Binding-site contacts:
Ligand atom O7 contacts residue ASN57 of chain 1.A at 3.4 Å (h-bond).
Ligand atom O5 contacts residue TYR88 of chain 1.A at 3.5 Å (h-bond).
Ligand atom C5 contacts residue TYR88 of chain 1.A at 4.4 Å (hydrophobic).
Ligand atom C8 contacts residue GLU56 of chain 1.A at 3.7 Å.
Ligand atom C5 contacts residue ASN57 of chain 1.A at 3.6 Å.
Ligand atom C1 contacts residue TYR88 of chain 1.A at 4.5 Å (hydrophobic).
Ligand atom N2 contacts residue ASN57 of chain 1.A at 3.0 Å (h-bond).
Ligand atom C1 contacts residue ASN57 of chain 1.A at 1.4 Å.
Ligand atom C4 contacts residue ASN57 of chain 1.A at 4.2 Å.
Ligand atom C3 contacts residue ASN57 of chain 1.A at 3.8 Å.
Ligand atom C6 contacts residue TYR88 of chain 1.A at 4.1 Å (hydrophobic).
Ligand atom C7 contacts residue ASN57 of chain 1.A at 3.4 Å.
Ligand atom C2 contacts residue ASN57 of chain 1.A at 2.5 Å.
Ligand atom O5 contacts residue ASN57 of chain 1.A at 2.3 Å (h-bond).
Ligand atom O6 contacts residue TYR88 of chain 1.A at 3.0 Å (h-bond).

This protein binds this small molecule.
Small molecule (SMILES): CC(=O)N[C@@H]1[C@@H](O)[C@H](O)[C@@H](CO)O[C@H]1O

Sequence of chain 1.A:
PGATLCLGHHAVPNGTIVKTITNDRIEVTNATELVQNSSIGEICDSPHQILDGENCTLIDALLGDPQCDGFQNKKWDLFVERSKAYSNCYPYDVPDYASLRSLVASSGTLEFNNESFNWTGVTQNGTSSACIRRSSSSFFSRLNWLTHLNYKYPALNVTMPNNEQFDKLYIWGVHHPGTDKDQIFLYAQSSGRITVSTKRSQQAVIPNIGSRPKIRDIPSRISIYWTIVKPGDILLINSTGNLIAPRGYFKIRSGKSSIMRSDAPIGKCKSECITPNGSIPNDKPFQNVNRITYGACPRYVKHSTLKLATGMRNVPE